A small-molecule ligand and the protein it binds are described below.
Small molecule (SMILES): OC[C@@H](O)[C@@H](O[C@H]1O[C@H](CO)[C@@H](O[C@H]2O[C@H](CO)[C@@H](O[C@H]3O[C@H](CO)[C@@H](O)[C@H](O)[C@H]3O)[C@H](O)[C@H]2O)[C@H](O)[C@H]1O)[C@H](O)[C@@H](O)CO

Binding-site contacts:
Ligand atom O6 contacts residue TYR155 of chain 1.A at 3.0 Å.
Ligand atom C2 contacts residue TRP230 of chain 1.A at 3.7 Å (hydrophobic).
Ligand atom O4 contacts residue TYR341 of chain 1.A at 3.8 Å.
Ligand atom C6 contacts residue TRP340 of chain 1.A at 3.5 Å (hydrophobic).
Ligand atom O3 contacts residue GLU111 of chain 1.A at 3.7 Å.
Ligand atom C2 contacts residue MET330 of chain 1.A at 3.9 Å (hydrophobic).
Ligand atom C6 contacts residue ARG344 of chain 1.A at 3.4 Å.
Ligand atom C2 contacts residue GLU111 of chain 1.A at 3.5 Å.
Ligand atom O6 contacts residue GLU153 of chain 1.A at 2.7 Å (salt-bridge).
Ligand atom O3 contacts residue TYR341 of chain 1.A at 3.5 Å (h-bond).
Ligand atom C6 contacts residue PRO154 of chain 1.A at 4.0 Å (hydrophobic).
Ligand atom C6 contacts residue GLU153 of chain 1.A at 3.3 Å.
Ligand atom C1 contacts residue TRP230 of chain 1.A at 4.0 Å (hydrophobic).
Ligand atom O2 contacts residue GLU111 of chain 1.A at 2.6 Å (salt-bridge).
Ligand atom O3 contacts residue TYR155 of chain 1.A at 4.1 Å.
Ligand atom C4 contacts residue TYR155 of chain 1.A at 3.8 Å (hydrophobic).
Ligand atom C1 contacts residue TYR155 of chain 1.A at 3.6 Å (hydrophobic).
Ligand atom C6 contacts residue TYR155 of chain 1.A at 3.6 Å (hydrophobic).
Ligand atom O2 contacts residue MET330 of chain 1.A at 3.8 Å.
Ligand atom C3 contacts residue TYR341 of chain 1.A at 4.0 Å (hydrophobic).
Ligand atom O2 contacts residue TRP230 of chain 1.A at 3.6 Å.
Ligand atom C2 contacts residue TRP230 of chain 1.A at 3.9 Å (hydrophobic).
Ligand atom C1 contacts residue TRP230 of chain 1.A at 3.5 Å (hydrophobic).
Ligand atom O6 contacts residue ARG344 of chain 1.A at 3.0 Å.
Ligand atom O6 contacts residue PRO154 of chain 1.A at 3.5 Å.
Ligand atom O2 contacts residue ASP65 of chain 1.A at 4.0 Å.
Ligand atom O1 contacts residue TRP230 of chain 1.A at 3.7 Å.
Ligand atom O3 contacts residue TRP340 of chain 1.A at 4.0 Å.
Ligand atom C1 contacts residue TRP340 of chain 1.A at 3.7 Å (hydrophobic).
Ligand atom O3 contacts residue MET330 of chain 1.A at 3.9 Å.
Ligand atom O5 contacts residue TYR155 of chain 1.A at 3.4 Å.
Ligand atom O6 contacts residue PHE156 of chain 1.A at 3.7 Å.
Ligand atom O6 contacts residue TYR210 of chain 1.A at 3.4 Å.
Ligand atom C4 contacts residue TRP340 of chain 1.A at 3.9 Å (hydrophobic).
Ligand atom C6 contacts residue PHE156 of chain 1.A at 3.8 Å (hydrophobic).
Ligand atom O5 contacts residue TRP340 of chain 1.A at 3.2 Å.
Ligand atom O4 contacts residue ARG344 of chain 1.A at 3.6 Å.
Ligand atom O5 contacts residue TRP230 of chain 1.A at 3.8 Å.
Ligand atom C4 contacts residue TYR341 of chain 1.A at 3.5 Å (hydrophobic).
Ligand atom C5 contacts residue GLU153 of chain 1.A at 3.8 Å.

Sequence of chain 1.A:
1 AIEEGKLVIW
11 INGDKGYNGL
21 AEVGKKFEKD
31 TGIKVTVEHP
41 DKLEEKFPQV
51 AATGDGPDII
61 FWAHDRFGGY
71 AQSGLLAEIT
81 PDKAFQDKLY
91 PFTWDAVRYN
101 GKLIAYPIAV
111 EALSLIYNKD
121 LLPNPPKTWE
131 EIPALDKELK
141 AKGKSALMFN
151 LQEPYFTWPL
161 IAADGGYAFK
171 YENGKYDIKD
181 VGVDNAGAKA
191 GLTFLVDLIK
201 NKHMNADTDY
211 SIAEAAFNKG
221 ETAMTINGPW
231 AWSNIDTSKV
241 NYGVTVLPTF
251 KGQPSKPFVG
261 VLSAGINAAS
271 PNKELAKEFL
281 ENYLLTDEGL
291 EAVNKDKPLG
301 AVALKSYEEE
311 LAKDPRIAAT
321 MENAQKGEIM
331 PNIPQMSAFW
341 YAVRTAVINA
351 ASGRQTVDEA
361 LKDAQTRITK